Sequence of chain 1.C:
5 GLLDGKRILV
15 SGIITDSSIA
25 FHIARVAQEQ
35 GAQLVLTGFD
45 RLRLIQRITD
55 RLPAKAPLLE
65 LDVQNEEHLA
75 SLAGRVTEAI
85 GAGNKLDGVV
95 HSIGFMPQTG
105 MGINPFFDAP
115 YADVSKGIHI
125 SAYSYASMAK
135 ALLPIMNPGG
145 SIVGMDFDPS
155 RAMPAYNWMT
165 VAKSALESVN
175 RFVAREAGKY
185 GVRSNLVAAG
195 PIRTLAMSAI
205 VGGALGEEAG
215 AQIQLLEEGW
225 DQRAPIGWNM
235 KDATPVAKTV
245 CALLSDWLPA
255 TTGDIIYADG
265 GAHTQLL

Binding-site contacts:
Ligand atom C14 contacts residue LEU271 of chain 1.C at 3.4 Å (hydrophobic).
Ligand atom O3 contacts residue MET157 of chain 1.A at 3.6 Å.
Ligand atom O3 contacts residue TYR160 of chain 1.A at 3.4 Å.
Ligand atom N2 contacts residue VAL205 of chain 1.A at 3.5 Å.
Ligand atom C22 contacts residue PHE99 of chain 1.A at 3.5 Å (hydrophobic).
Ligand atom C17 contacts residue NAD1 of chain 1.E at 3.3 Å.
Ligand atom N3 contacts residue LEU220 of chain 1.A at 3.5 Å.
Ligand atom O4 contacts residue NAD1 of chain 1.E at 3.3 Å (h-bond).
Ligand atom C21 contacts residue ALA200 of chain 1.A at 3.5 Å (hydrophobic).
Ligand atom N2 contacts residue LEU220 of chain 1.A at 3.5 Å.
Ligand atom C20 contacts residue ALA200 of chain 1.A at 3.6 Å (hydrophobic).
Ligand atom C10 contacts residue LEU220 of chain 1.A at 3.6 Å (hydrophobic).
Ligand atom C9 contacts residue LEU220 of chain 1.A at 3.6 Å (hydrophobic).
Ligand atom C16 contacts residue GLN216 of chain 1.A at 3.5 Å.
Ligand atom O3 contacts residue PRO158 of chain 1.A at 3.5 Å (h-bond).
Ligand atom C8 contacts residue PRO158 of chain 1.A at 3.5 Å (hydrophobic).
Ligand atom C6 contacts residue VAL205 of chain 1.A at 3.5 Å (hydrophobic).
Ligand atom O2 contacts residue GLN216 of chain 1.A at 2.9 Å (h-bond).
Ligand atom N3 contacts residue MET201 of chain 1.A at 3.4 Å.
Ligand atom C contacts residue TYR160 of chain 1.A at 3.5 Å (hydrophobic).
Ligand atom C19 contacts residue NAD1 of chain 1.E at 3.5 Å.
Ligand atom C23 contacts residue MET100 of chain 1.A at 3.7 Å (hydrophobic).
Ligand atom C contacts residue NAD1 of chain 1.E at 3.4 Å.
Ligand atom C18 contacts residue NAD1 of chain 1.E at 3.6 Å.
Ligand atom O1 contacts residue GLN216 of chain 1.A at 3.3 Å (h-bond).
Ligand atom O4 contacts residue ALA200 of chain 1.A at 3.6 Å.
Ligand atom N1 contacts residue ALA159 of chain 1.A at 3.7 Å.
Ligand atom C1 contacts residue NAD1 of chain 1.E at 3.5 Å.
Ligand atom C9 contacts residue MET157 of chain 1.A at 3.5 Å (hydrophobic).
Ligand atom N1 contacts residue PRO158 of chain 1.A at 3.4 Å (h-bond).
Ligand atom C1 contacts residue TYR160 of chain 1.A at 3.5 Å (hydrophobic).
Ligand atom O3 contacts residue PHE151 of chain 1.A at 3.6 Å.
Ligand atom C22 contacts residue GLY98 of chain 1.A at 3.4 Å.
Ligand atom O contacts residue NAD1 of chain 1.E at 2.5 Å (h-bond).
Ligand atom O contacts residue TYR160 of chain 1.A at 2.5 Å (h-bond).
Ligand atom C7 contacts residue PRO158 of chain 1.A at 3.1 Å (hydrophobic).
Ligand atom C13 contacts residue LEU271 of chain 1.C at 3.4 Å (hydrophobic).
Ligand atom C2 contacts residue NAD1 of chain 1.E at 3.2 Å.
Ligand atom C20 contacts residue NAD1 of chain 1.E at 3.6 Å.
Ligand atom C3 contacts residue NAD1 of chain 1.E at 3.3 Å.

This protein binds this small molecule.
Small molecule (SMILES): O=C(NCc1cn(Cc2ccc(Oc3ccccc3)c(O)c2)nn1)c1cc2ccccc2oc1=O

Sequence of chain 1.A:
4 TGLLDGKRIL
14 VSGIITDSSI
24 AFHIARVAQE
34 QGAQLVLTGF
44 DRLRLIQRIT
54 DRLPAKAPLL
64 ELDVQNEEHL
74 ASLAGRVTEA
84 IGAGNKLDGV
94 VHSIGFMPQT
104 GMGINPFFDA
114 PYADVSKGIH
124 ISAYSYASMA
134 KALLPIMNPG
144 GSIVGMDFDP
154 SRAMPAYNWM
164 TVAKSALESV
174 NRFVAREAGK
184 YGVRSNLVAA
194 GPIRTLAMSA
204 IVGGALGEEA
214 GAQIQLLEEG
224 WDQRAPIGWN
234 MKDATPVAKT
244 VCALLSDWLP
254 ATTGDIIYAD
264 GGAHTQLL